Sequence of chain 1.G:
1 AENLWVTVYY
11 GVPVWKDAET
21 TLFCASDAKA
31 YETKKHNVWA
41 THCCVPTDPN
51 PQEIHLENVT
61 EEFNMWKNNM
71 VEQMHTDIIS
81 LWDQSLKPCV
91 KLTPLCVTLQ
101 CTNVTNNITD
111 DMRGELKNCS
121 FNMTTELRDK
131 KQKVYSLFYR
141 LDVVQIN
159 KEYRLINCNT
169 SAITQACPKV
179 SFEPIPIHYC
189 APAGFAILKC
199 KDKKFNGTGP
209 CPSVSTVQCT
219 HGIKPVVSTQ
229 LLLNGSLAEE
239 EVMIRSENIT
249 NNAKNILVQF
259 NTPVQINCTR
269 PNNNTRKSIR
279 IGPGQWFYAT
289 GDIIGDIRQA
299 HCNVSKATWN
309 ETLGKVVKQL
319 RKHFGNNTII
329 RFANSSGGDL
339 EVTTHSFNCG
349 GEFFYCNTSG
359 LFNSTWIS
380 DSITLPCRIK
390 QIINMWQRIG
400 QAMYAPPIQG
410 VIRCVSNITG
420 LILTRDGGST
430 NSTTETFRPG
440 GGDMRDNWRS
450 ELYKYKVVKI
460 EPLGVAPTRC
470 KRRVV

Binding-site contacts:
Ligand atom C6 contacts residue TRP364 of chain 1.G at 3.9 Å (hydrophobic).
Ligand atom C7 contacts residue ASN308 of chain 1.G at 3.6 Å.
Ligand atom O7 contacts residue ASN308 of chain 1.G at 3.8 Å.
Ligand atom C5 contacts residue ASN308 of chain 1.G at 3.8 Å.
Ligand atom O5 contacts residue TRP364 of chain 1.G at 3.8 Å.
Ligand atom C2 contacts residue ASN308 of chain 1.G at 2.6 Å.
Ligand atom C8 contacts residue LYS304 of chain 1.G at 3.8 Å.
Ligand atom C5 contacts residue TRP364 of chain 1.G at 4.4 Å (hydrophobic).
Ligand atom C1 contacts residue ASN308 of chain 1.G at 1.5 Å.
Ligand atom C4 contacts residue ASN308 of chain 1.G at 4.4 Å.
Ligand atom N2 contacts residue ASN308 of chain 1.G at 3.0 Å (h-bond).
Ligand atom C8 contacts residue ASN308 of chain 1.G at 3.9 Å.
Ligand atom C1 contacts residue TRP364 of chain 1.G at 4.3 Å (hydrophobic).
Ligand atom C3 contacts residue ASN308 of chain 1.G at 3.9 Å.
Ligand atom O5 contacts residue ASN308 of chain 1.G at 2.5 Å (h-bond).

A protein and the small-molecule ligand that binds it are described below.
Small molecule (SMILES): CC(=O)N[C@@H]1[C@@H](O)[C@H](O)[C@@H](CO)O[C@H]1O